The small molecule below binds the protein below.
Small molecule (SMILES): CO[C@H]1/C=C/O[C@@]2(C)Oc3c(C)c(O)c4c(=O)c(c5oc6cccc(OCCCCN7CCN(CCn8ccnc8)CC7)c6nc-5c4c3C2=O)NC(=O)C(C)=CC=C[C@H](C)[C@H](O)[C@@H](C)[C@@H](O)[C@@H](C)[C@H](OC(C)=O)[C@@H]1C

Sequence of chain 1.C:
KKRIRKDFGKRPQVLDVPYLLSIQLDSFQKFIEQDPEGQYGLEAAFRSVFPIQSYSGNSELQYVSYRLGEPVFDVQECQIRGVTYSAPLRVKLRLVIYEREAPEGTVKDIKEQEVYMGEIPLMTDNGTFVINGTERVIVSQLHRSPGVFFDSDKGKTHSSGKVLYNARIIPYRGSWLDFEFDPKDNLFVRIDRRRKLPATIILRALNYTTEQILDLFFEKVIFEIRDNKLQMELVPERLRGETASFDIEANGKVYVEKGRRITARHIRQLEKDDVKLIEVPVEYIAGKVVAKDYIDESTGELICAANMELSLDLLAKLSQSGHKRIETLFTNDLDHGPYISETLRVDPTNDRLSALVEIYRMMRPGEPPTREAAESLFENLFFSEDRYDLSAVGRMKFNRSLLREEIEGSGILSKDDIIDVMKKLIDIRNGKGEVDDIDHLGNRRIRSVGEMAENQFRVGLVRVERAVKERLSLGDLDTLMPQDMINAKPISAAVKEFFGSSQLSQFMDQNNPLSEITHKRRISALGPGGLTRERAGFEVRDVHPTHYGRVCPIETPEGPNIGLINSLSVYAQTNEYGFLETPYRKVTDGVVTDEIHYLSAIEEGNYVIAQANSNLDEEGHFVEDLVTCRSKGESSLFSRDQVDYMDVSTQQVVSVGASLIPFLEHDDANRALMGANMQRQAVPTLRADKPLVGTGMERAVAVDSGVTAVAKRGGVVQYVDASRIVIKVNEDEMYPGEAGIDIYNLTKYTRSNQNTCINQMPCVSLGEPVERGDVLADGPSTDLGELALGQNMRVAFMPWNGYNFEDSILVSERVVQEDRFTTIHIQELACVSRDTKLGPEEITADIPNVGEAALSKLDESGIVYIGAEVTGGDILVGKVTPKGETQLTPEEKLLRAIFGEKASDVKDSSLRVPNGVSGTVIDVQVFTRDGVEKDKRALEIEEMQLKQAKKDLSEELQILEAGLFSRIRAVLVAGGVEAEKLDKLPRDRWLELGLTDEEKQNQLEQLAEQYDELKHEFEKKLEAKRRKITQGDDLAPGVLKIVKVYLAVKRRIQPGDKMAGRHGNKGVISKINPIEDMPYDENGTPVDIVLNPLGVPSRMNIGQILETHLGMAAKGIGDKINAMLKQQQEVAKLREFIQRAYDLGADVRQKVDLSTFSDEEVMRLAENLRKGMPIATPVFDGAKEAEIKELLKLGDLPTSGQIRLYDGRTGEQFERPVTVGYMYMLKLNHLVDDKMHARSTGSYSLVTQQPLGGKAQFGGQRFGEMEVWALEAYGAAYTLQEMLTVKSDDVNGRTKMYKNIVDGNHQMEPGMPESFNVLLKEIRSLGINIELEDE

Binding-site contacts:
Ligand atom C2 contacts residue ILE572 of chain 1.C at 3.7 Å (hydrophobic).
Ligand atom C09 contacts residue ASP513 of chain 1.F at 3.4 Å.
Ligand atom C14 contacts residue SER531 of chain 1.C at 3.5 Å.
Ligand atom O9 contacts residue GLN513 of chain 1.C at 3.2 Å (h-bond).
Ligand atom O2 contacts residue SER531 of chain 1.C at 2.2 Å (h-bond).
Ligand atom O10 contacts residue GLN513 of chain 1.C at 3.4 Å (h-bond).
Ligand atom C3 contacts residue ASN568 of chain 1.C at 3.6 Å.
Ligand atom C8 contacts residue SER531 of chain 1.C at 3.4 Å.
Ligand atom C1 contacts residue ILE572 of chain 1.C at 3.1 Å (hydrophobic).
Ligand atom C42 contacts residue ARG540 of chain 1.C at 3.5 Å.
Ligand atom O8 contacts residue GLN513 of chain 1.C at 3.9 Å.
Ligand atom O1 contacts residue ARG529 of chain 1.C at 3.8 Å.
Ligand atom N03 contacts residue GLU515 of chain 1.F at 3.7 Å.
Ligand atom C32 contacts residue PHE514 of chain 1.C at 3.5 Å (hydrophobic).
Ligand atom O2 contacts residue GLN513 of chain 1.C at 3.5 Å (h-bond).
Ligand atom O8 contacts residue PHE514 of chain 1.C at 3.1 Å.
Ligand atom O2 contacts residue ILE572 of chain 1.C at 3.8 Å.
Ligand atom C4 contacts residue ASN568 of chain 1.C at 3.8 Å.
Ligand atom C40 contacts residue ASP514 of chain 1.F at 3.3 Å.
Ligand atom C18 contacts residue ASP516 of chain 1.C at 3.7 Å.
Ligand atom C15 contacts residue ARG529 of chain 1.C at 3.8 Å.
Ligand atom C40 contacts residue ASP513 of chain 1.F at 3.4 Å.
Ligand atom C34 contacts residue GLN513 of chain 1.C at 3.1 Å.
Ligand atom C20 contacts residue ASP516 of chain 1.C at 3.7 Å.
Ligand atom C13 contacts residue GLN510 of chain 1.C at 3.6 Å.
Ligand atom C14 contacts residue LEU533 of chain 1.C at 3.5 Å (hydrophobic).
Ligand atom C14 contacts residue LEU511 of chain 1.C at 3.6 Å (hydrophobic).
Ligand atom C16 contacts residue ARG529 of chain 1.C at 3.5 Å.
Ligand atom C17 contacts residue ARG529 of chain 1.C at 3.4 Å.
Ligand atom C9 contacts residue ILE572 of chain 1.C at 3.7 Å (hydrophobic).
Ligand atom C contacts residue GLU515 of chain 1.F at 3.5 Å.
Ligand atom O10 contacts residue PHE514 of chain 1.C at 3.4 Å (h-bond).
Ligand atom O5 contacts residue GLN510 of chain 1.C at 3.8 Å.
Ligand atom O11 contacts residue GLN513 of chain 1.C at 3.5 Å (h-bond).
Ligand atom O01 contacts residue ASN568 of chain 1.C at 3.8 Å.
Ligand atom O10 contacts residue HIS526 of chain 1.C at 3.6 Å (h-bond).
Ligand atom C8 contacts residue GLN513 of chain 1.C at 3.7 Å.
Ligand atom C39 contacts residue ASP514 of chain 1.F at 3.2 Å.
Ligand atom O1 contacts residue ILE572 of chain 1.C at 3.0 Å.
Ligand atom O9 contacts residue PHE514 of chain 1.C at 3.8 Å.

Sequence of chain 1.F:
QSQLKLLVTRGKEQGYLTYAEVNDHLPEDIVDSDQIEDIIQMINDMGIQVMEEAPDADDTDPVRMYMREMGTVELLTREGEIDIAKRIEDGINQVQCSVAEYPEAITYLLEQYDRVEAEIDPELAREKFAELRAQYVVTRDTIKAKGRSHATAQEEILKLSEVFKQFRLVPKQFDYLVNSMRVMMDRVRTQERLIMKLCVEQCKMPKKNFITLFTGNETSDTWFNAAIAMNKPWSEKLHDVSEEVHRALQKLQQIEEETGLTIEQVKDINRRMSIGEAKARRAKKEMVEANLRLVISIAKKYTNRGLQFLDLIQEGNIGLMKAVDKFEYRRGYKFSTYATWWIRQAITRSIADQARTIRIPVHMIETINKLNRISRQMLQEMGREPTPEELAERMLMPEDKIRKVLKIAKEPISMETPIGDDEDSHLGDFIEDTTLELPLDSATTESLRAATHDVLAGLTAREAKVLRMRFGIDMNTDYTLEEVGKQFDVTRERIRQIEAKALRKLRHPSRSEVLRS